Binding-site contacts:
Ligand atom C3 contacts residue ASN538 of chain 1.A at 3.8 Å.
Ligand atom C4 contacts residue GLY523 of chain 1.A at 4.3 Å.
Ligand atom C4 contacts residue ASN538 of chain 1.A at 4.2 Å.
Ligand atom C1 contacts residue ASN538 of chain 1.A at 1.4 Å.
Ligand atom O5 contacts residue ASN538 of chain 1.A at 2.3 Å (h-bond).
Ligand atom C7 contacts residue PHE524 of chain 1.A at 4.5 Å (hydrophobic).
Ligand atom C5 contacts residue GLY523 of chain 1.A at 3.6 Å.
Ligand atom C5 contacts residue ASN538 of chain 1.A at 3.6 Å.
Ligand atom O4 contacts residue GLY523 of chain 1.A at 4.4 Å.
Ligand atom C3 contacts residue GLY523 of chain 1.A at 4.2 Å.
Ligand atom C7 contacts residue ASN538 of chain 1.A at 3.2 Å.
Ligand atom C8 contacts residue PHE524 of chain 1.A at 4.3 Å (hydrophobic).
Ligand atom C2 contacts residue ASN538 of chain 1.A at 2.5 Å.
Ligand atom N2 contacts residue PHE524 of chain 1.A at 4.4 Å.
Ligand atom C8 contacts residue VAL510 of chain 1.A at 3.2 Å (hydrophobic).
Ligand atom O5 contacts residue GLY523 of chain 1.A at 4.1 Å.
Ligand atom C1 contacts residue GLY523 of chain 1.A at 3.9 Å.
Ligand atom O7 contacts residue ASN538 of chain 1.A at 2.8 Å (h-bond).
Ligand atom N2 contacts residue ASN538 of chain 1.A at 3.0 Å (h-bond).

Sequence of chain 1.A:
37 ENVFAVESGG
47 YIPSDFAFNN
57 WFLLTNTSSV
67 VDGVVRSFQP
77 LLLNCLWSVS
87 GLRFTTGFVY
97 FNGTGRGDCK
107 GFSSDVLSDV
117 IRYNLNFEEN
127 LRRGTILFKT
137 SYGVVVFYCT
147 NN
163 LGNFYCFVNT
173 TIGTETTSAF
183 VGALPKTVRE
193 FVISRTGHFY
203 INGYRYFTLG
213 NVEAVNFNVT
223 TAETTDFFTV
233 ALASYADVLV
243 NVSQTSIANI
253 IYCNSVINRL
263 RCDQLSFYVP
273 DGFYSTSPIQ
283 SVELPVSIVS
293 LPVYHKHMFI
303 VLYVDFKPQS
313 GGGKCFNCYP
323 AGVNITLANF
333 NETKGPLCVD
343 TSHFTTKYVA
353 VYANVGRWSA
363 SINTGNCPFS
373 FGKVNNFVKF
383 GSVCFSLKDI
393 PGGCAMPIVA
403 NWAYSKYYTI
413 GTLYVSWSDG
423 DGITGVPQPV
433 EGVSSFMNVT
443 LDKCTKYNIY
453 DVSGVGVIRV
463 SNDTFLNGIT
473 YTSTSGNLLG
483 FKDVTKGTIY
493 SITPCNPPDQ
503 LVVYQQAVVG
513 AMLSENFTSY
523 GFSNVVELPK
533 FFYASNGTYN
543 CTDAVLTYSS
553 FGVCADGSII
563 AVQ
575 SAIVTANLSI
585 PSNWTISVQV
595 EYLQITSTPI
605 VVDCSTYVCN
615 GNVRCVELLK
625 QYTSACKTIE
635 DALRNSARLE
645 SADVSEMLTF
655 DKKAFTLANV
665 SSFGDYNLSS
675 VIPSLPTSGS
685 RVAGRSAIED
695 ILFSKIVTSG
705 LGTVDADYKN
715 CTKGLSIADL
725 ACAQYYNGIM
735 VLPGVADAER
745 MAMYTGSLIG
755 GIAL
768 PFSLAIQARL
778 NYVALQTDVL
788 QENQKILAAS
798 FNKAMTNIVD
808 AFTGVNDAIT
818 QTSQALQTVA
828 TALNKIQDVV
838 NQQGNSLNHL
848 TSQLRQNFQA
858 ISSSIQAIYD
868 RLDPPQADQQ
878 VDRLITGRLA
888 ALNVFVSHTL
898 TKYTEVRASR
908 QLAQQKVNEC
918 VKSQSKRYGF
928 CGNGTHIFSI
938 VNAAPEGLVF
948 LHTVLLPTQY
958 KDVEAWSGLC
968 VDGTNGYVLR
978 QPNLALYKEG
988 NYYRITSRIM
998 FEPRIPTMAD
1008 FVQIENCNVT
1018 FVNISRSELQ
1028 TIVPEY

A small-molecule ligand and the protein it binds are described below.
Small molecule (SMILES): CC(=O)N[C@H]1[C@H](O[C@H]2[C@H](O)[C@@H](NC(C)=O)CO[C@@H]2CO)O[C@H](CO)[C@@H](O)[C@@H]1O